A small-molecule ligand and the protein it binds are described below.
Small molecule (SMILES): CC(=O)N[C@@H]1[C@@H](O)[C@H](O)[C@@H](CO)O[C@H]1O

Sequence of chain 1.B:
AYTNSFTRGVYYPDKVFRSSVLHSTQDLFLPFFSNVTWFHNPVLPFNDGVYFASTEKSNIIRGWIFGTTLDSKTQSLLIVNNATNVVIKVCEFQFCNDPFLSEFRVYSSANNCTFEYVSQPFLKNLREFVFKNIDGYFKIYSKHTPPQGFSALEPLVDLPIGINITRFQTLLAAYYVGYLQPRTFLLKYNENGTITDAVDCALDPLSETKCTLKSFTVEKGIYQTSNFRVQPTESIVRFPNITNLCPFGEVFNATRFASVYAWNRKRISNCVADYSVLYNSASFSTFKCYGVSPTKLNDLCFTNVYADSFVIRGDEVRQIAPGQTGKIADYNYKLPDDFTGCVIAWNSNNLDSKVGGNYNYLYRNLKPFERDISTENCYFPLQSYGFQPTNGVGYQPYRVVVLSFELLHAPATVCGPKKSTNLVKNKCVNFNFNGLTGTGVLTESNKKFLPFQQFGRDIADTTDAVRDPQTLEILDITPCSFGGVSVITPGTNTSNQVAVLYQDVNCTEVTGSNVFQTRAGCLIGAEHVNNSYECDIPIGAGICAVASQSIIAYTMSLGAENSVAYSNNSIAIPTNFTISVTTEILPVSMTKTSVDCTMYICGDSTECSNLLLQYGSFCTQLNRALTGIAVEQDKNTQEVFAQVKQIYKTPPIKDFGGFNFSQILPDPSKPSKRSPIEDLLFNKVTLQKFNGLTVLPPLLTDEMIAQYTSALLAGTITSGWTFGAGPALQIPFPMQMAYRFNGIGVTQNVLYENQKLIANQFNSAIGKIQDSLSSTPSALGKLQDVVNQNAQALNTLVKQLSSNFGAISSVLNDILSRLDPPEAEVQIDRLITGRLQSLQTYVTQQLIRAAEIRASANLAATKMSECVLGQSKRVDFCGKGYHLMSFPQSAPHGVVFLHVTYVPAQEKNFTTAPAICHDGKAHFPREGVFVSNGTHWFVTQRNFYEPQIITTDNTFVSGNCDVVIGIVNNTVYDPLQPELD

Binding-site contacts:
Ligand atom C1 contacts residue ASN122 of chain 1.B at 1.4 Å.
Ligand atom C2 contacts residue ASN122 of chain 1.B at 2.5 Å.
Ligand atom C3 contacts residue ASN122 of chain 1.B at 3.8 Å.
Ligand atom O6 contacts residue PHE157 of chain 1.B at 3.6 Å.
Ligand atom C8 contacts residue ASN122 of chain 1.B at 4.0 Å.
Ligand atom C5 contacts residue ASN122 of chain 1.B at 3.8 Å.
Ligand atom C6 contacts residue ASN122 of chain 1.B at 4.2 Å.
Ligand atom C7 contacts residue ASN122 of chain 1.B at 3.7 Å.
Ligand atom O7 contacts residue ASN122 of chain 1.B at 4.3 Å.
Ligand atom N2 contacts residue ASN122 of chain 1.B at 2.9 Å (h-bond).
Ligand atom O6 contacts residue SER155 of chain 1.B at 4.3 Å.
Ligand atom O5 contacts residue ASN122 of chain 1.B at 2.5 Å (h-bond).
Ligand atom C4 contacts residue ASN122 of chain 1.B at 4.3 Å.
Ligand atom C6 contacts residue PHE157 of chain 1.B at 4.0 Å (hydrophobic).
Ligand atom O6 contacts residue ASN122 of chain 1.B at 4.4 Å.